Sequence of chain 2.A:
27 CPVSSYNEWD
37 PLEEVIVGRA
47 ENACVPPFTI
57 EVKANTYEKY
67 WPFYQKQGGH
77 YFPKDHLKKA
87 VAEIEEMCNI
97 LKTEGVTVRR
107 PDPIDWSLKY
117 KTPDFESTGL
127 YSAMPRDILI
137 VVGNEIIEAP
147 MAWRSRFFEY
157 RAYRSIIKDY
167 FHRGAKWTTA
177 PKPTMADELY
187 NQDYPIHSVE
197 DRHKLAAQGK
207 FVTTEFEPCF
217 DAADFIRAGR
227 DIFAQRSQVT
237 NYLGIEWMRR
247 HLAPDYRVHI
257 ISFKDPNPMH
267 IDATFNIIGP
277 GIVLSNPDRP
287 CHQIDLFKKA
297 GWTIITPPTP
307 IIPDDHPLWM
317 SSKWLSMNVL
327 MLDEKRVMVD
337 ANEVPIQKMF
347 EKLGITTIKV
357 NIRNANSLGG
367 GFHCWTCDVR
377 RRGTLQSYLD

Binding-site contacts:
Ligand atom CD contacts residue CYS370 of chain 2.A at 3.0 Å (hydrophobic).
Ligand atom CB contacts residue LEU321 of chain 2.A at 3.9 Å (hydrophobic).
Ligand atom C contacts residue ARG285 of chain 2.A at 4.0 Å.
Ligand atom OXT contacts residue ASN263 of chain 2.A at 3.1 Å.
Ligand atom CD contacts residue ASP268 of chain 2.A at 3.7 Å.
Ligand atom O contacts residue SER318 of chain 2.A at 3.0 Å (h-bond).
Ligand atom CG contacts residue HIS266 of chain 2.A at 4.2 Å.
Ligand atom CB contacts residue ASP268 of chain 2.A at 4.2 Å.
Ligand atom OXT contacts residue ALA269 of chain 2.A at 3.1 Å.
Ligand atom CD contacts residue LEU321 of chain 2.A at 4.5 Å (hydrophobic).
Ligand atom N contacts residue GLY366 of chain 2.A at 4.4 Å.
Ligand atom CG contacts residue MET265 of chain 2.A at 3.9 Å (hydrophobic).
Ligand atom C contacts residue SER317 of chain 2.A at 3.4 Å.
Ligand atom CD contacts residue HIS266 of chain 2.A at 3.7 Å.
Ligand atom CB contacts residue SER317 of chain 2.A at 3.4 Å.
Ligand atom CB contacts residue ALA269 of chain 2.A at 3.6 Å (hydrophobic).
Ligand atom N contacts residue SER317 of chain 2.A at 3.6 Å.
Ligand atom O contacts residue SER317 of chain 2.A at 2.8 Å (h-bond).
Ligand atom N contacts residue CYS370 of chain 2.A at 3.4 Å (h-bond).
Ligand atom O contacts residue ARG285 of chain 2.A at 4.0 Å.
Ligand atom CB contacts residue GLY365 of chain 2.A at 4.4 Å.
Ligand atom CG contacts residue SER317 of chain 2.A at 3.2 Å.
Ligand atom OXT contacts residue THR270 of chain 2.A at 4.2 Å.
Ligand atom OXT contacts residue HIS266 of chain 2.A at 4.4 Å.
Ligand atom CB contacts residue HIS266 of chain 2.A at 4.4 Å.
Ligand atom N contacts residue GLY365 of chain 2.A at 2.6 Å (h-bond).
Ligand atom C contacts residue ALA269 of chain 2.A at 3.6 Å (hydrophobic).
Ligand atom N contacts residue HIS266 of chain 2.A at 3.4 Å (h-bond).
Ligand atom CD contacts residue GLY365 of chain 2.A at 3.8 Å.
Ligand atom CB contacts residue CYS370 of chain 2.A at 4.2 Å (hydrophobic).
Ligand atom C contacts residue ASN263 of chain 2.A at 3.2 Å.
Ligand atom CD contacts residue SER317 of chain 2.A at 4.1 Å.
Ligand atom O contacts residue ALA269 of chain 2.A at 4.2 Å.
Ligand atom CG contacts residue ALA269 of chain 2.A at 4.2 Å (hydrophobic).
Ligand atom OXT contacts residue ARG285 of chain 2.A at 3.1 Å (salt-bridge).
Ligand atom CG contacts residue ASN263 of chain 2.A at 3.3 Å.
Ligand atom OXT contacts residue SER318 of chain 2.A at 4.4 Å.
Ligand atom C contacts residue SER318 of chain 2.A at 4.0 Å.
Ligand atom O contacts residue ASN263 of chain 2.A at 3.0 Å (h-bond).

A small-molecule ligand and the protein it binds are described below.
Small molecule (SMILES): NCCCC(=O)O